The protein below binds the small molecule below.
Small molecule (SMILES): CC(=O)N[C@@H]1[C@@H](O)[C@H](O)[C@@H](CO)O[C@H]1O

Binding-site contacts:
Ligand atom C5 contacts residue ASN35 of chain 1.D at 3.7 Å.
Ligand atom C2 contacts residue ASN35 of chain 1.D at 2.5 Å.
Ligand atom N2 contacts residue ASN35 of chain 1.D at 2.9 Å (h-bond).
Ligand atom O5 contacts residue THR37 of chain 1.D at 3.7 Å.
Ligand atom C4 contacts residue ASN35 of chain 1.D at 4.2 Å.
Ligand atom C1 contacts residue ASN35 of chain 1.D at 1.4 Å.
Ligand atom O6 contacts residue THR37 of chain 1.D at 3.8 Å.
Ligand atom C6 contacts residue THR37 of chain 1.D at 3.8 Å.
Ligand atom O5 contacts residue ASN35 of chain 1.D at 2.4 Å (h-bond).
Ligand atom C3 contacts residue ASN35 of chain 1.D at 3.8 Å.
Ligand atom O6 contacts residue VAL321 of chain 1.D at 4.1 Å.
Ligand atom C4 contacts residue THR37 of chain 1.D at 4.2 Å.
Ligand atom C8 contacts residue ASN35 of chain 1.D at 4.3 Å.
Ligand atom C1 contacts residue GLN322 of chain 1.D at 4.1 Å.
Ligand atom C5 contacts residue THR37 of chain 1.D at 4.1 Å.
Ligand atom O6 contacts residue ILE36 of chain 1.D at 3.5 Å (h-bond).
Ligand atom O7 contacts residue ASN35 of chain 1.D at 3.0 Å.
Ligand atom C7 contacts residue ASN35 of chain 1.D at 3.2 Å.

Sequence of chain 1.D:
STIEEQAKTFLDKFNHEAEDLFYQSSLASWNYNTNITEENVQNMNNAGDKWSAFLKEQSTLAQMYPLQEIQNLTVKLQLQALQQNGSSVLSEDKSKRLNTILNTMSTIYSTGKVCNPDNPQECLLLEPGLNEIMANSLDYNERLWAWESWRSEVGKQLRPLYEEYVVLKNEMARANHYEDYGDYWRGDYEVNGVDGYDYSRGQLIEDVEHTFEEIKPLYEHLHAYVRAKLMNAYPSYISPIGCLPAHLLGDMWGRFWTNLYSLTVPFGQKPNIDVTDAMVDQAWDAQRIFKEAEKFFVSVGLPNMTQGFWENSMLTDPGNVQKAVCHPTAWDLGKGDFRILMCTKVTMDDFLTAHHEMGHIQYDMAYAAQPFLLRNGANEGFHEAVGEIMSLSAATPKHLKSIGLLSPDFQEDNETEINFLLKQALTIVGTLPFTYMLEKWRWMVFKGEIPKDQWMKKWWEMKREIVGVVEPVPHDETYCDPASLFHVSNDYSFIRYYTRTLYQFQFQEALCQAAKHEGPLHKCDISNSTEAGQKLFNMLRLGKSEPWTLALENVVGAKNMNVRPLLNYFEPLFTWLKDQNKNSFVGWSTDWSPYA